Binding-site contacts:
Ligand atom C1 contacts residue HIS104 of chain 21.C at 3.6 Å.
Ligand atom C6 contacts residue ASN154 of chain 25.C at 3.8 Å.
Ligand atom C1 contacts residue HIS104 of chain 21.C at 4.3 Å.
Ligand atom C4 contacts residue ASN154 of chain 25.C at 4.3 Å.
Ligand atom C8 contacts residue GLU155 of chain 25.C at 3.6 Å.
Ligand atom C1 contacts residue ASN154 of chain 25.C at 1.4 Å.
Ligand atom C7 contacts residue GLU155 of chain 25.C at 4.2 Å.
Ligand atom C5 contacts residue ASN154 of chain 25.C at 3.7 Å.
Ligand atom O5 contacts residue ASN154 of chain 25.C at 2.4 Å (h-bond).
Ligand atom C2 contacts residue ASN154 of chain 25.C at 2.4 Å.
Ligand atom O7 contacts residue ASN154 of chain 25.C at 3.2 Å (h-bond).
Ligand atom O6 contacts residue HIS104 of chain 21.C at 4.4 Å.
Ligand atom C6 contacts residue HIS104 of chain 21.C at 3.3 Å.
Ligand atom O5 contacts residue HIS104 of chain 21.C at 2.9 Å.
Ligand atom C7 contacts residue ASN154 of chain 25.C at 3.4 Å.
Ligand atom C5 contacts residue ASN154 of chain 25.C at 4.3 Å.
Ligand atom C3 contacts residue ASN154 of chain 25.C at 3.8 Å.
Ligand atom O7 contacts residue GLU155 of chain 25.C at 3.8 Å.
Ligand atom O5 contacts residue HIS104 of chain 21.C at 4.0 Å.
Ligand atom C5 contacts residue HIS104 of chain 21.C at 3.1 Å.
Ligand atom C8 contacts residue ASN154 of chain 25.C at 3.6 Å.
Ligand atom N2 contacts residue ASN154 of chain 25.C at 2.8 Å (h-bond).
Ligand atom C8 contacts residue HIS104 of chain 21.C at 3.9 Å.

Sequence of chain 21.C:
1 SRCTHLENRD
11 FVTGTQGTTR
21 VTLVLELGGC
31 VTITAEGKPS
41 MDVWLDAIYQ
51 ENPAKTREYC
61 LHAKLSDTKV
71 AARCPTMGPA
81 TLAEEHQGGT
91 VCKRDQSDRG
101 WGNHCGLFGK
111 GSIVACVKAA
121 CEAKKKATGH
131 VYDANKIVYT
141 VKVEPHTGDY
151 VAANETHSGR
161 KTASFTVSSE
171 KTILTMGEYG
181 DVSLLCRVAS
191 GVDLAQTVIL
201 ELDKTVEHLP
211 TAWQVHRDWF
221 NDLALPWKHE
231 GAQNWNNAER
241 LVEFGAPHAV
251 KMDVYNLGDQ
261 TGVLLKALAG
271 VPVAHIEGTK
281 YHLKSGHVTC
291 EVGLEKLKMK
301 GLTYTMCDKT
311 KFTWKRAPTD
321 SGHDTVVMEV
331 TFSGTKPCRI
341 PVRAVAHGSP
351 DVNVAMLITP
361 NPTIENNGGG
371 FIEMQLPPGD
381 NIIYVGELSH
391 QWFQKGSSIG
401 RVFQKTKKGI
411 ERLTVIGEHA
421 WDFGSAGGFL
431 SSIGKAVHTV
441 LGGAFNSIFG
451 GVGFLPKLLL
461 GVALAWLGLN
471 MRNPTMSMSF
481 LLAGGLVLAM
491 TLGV

This protein binds this small molecule.
Small molecule (SMILES): CC(=O)N[C@H]1[C@H](O[C@H]2[C@H](O)[C@@H](NC(C)=O)CO[C@@H]2CO[C@@H]2O[C@@H](C)[C@@H](O)[C@@H](O)[C@@H]2O)O[C@H](CO)[C@@H](O)[C@@H]1O

Sequence of chain 25.C:
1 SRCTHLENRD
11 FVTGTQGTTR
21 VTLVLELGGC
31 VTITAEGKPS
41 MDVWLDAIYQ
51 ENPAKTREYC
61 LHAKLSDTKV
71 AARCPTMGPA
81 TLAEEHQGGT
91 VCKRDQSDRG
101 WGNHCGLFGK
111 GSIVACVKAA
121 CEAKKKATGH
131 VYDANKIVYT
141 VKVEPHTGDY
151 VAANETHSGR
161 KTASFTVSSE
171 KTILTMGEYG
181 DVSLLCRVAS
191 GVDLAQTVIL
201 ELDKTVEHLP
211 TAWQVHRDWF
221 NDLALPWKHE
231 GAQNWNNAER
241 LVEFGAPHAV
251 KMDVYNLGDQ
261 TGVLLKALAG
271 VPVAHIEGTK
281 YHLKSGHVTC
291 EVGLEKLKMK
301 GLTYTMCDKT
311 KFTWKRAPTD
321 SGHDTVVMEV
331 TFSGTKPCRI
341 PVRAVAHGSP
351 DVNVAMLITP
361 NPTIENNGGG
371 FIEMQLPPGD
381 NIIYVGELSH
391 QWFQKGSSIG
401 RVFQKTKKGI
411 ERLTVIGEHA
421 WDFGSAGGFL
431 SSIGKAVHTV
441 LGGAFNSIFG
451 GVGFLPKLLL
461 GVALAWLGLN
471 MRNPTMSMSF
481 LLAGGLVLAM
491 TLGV